Sequence of chain 1.A:
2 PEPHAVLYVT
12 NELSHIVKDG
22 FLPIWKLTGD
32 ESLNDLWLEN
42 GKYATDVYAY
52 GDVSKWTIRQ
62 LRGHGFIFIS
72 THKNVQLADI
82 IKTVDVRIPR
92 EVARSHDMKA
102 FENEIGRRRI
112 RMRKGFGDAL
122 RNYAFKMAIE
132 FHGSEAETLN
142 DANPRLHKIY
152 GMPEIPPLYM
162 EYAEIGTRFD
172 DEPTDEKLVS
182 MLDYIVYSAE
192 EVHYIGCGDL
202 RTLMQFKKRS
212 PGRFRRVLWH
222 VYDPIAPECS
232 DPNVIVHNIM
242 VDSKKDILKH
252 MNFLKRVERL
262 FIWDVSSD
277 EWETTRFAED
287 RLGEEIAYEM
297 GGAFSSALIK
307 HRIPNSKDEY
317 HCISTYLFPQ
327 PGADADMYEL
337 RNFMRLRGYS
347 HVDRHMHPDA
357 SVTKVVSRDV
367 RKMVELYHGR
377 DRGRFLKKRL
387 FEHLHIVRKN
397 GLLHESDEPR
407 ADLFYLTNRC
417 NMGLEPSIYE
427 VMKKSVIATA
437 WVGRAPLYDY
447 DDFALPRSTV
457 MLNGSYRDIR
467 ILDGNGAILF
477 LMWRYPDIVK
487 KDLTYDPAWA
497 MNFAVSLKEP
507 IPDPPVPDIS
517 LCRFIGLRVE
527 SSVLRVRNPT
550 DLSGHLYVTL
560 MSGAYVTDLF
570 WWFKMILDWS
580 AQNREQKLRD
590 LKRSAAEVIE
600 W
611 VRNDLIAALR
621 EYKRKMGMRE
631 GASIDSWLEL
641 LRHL

Binding-site contacts:
Ligand atom N1 contacts residue ASN141 of chain 1.A at 4.4 Å.
Ligand atom C2 contacts residue TYR185 of chain 1.A at 4.5 Å (hydrophobic).
Ligand atom N2 contacts residue TYR185 of chain 1.A at 3.2 Å (h-bond).
Ligand atom O6 contacts residue ARG214 of chain 1.A at 3.9 Å.
Ligand atom C8 contacts residue ALA137 of chain 1.A at 4.0 Å (hydrophobic).
Ligand atom C4 contacts residue PHE387 of chain 1.A at 4.3 Å (hydrophobic).
Ligand atom N2 contacts residue PHE387 of chain 1.A at 4.0 Å.
Ligand atom N3 contacts residue PHE387 of chain 1.A at 4.1 Å.
Ligand atom N2 contacts residue LYS383 of chain 1.A at 3.9 Å.
Ligand atom N7 contacts residue ALA137 of chain 1.A at 4.2 Å.
Ligand atom C8 contacts residue ASN141 of chain 1.A at 4.3 Å.
Ligand atom O6 contacts residue ASN141 of chain 1.A at 2.5 Å (h-bond).
Ligand atom N1 contacts residue PHE387 of chain 1.A at 4.0 Å.
Ligand atom N1 contacts residue ASP184 of chain 1.A at 3.7 Å.
Ligand atom N1 contacts residue ARG214 of chain 1.A at 4.1 Å.
Ligand atom C5 contacts residue ASN141 of chain 1.A at 3.9 Å.
Ligand atom N3 contacts residue LYS383 of chain 1.A at 3.9 Å.
Ligand atom C6 contacts residue PHE387 of chain 1.A at 4.0 Å (hydrophobic).
Ligand atom C6 contacts residue ARG214 of chain 1.A at 4.5 Å.
Ligand atom C2 contacts residue ASP184 of chain 1.A at 3.7 Å.
Ligand atom O6 contacts residue PHE387 of chain 1.A at 4.3 Å.
Ligand atom C6 contacts residue ASN141 of chain 1.A at 3.4 Å.
Ligand atom N9 contacts residue LYS384 of chain 1.A at 4.2 Å.
Ligand atom N9 contacts residue ALA137 of chain 1.A at 4.3 Å.
Ligand atom N7 contacts residue ASN141 of chain 1.A at 3.2 Å (h-bond).
Ligand atom N2 contacts residue ASP184 of chain 1.A at 2.7 Å (salt-bridge).
Ligand atom C2 contacts residue LYS383 of chain 1.A at 4.3 Å.
Ligand atom C5 contacts residue PHE387 of chain 1.A at 4.4 Å (hydrophobic).
Ligand atom C2 contacts residue PHE387 of chain 1.A at 3.9 Å (hydrophobic).

A protein and the small-molecule ligand that binds it are described below.
Small molecule (SMILES): Nc1nc2[nH]cnc2c(=O)[nH]1